Binding-site contacts:
Ligand atom O1C contacts residue HIS37 of chain 1.L at 3.3 Å (h-bond).
Ligand atom O2' contacts residue TYR285 of chain 1.L at 2.4 Å (h-bond).
Ligand atom C6 contacts residue TYR248 of chain 1.L at 3.6 Å (hydrophobic).
Ligand atom O4' contacts residue VAL243 of chain 1.L at 3.7 Å.
Ligand atom C2' contacts residue TYR285 of chain 1.L at 3.4 Å (hydrophobic).
Ligand atom C3' contacts residue ARG41 of chain 1.L at 3.5 Å.
Ligand atom N2 contacts residue PHE241 of chain 1.L at 3.2 Å.
Ligand atom C6 contacts residue TYR154 of chain 1.L at 3.6 Å (hydrophobic).
Ligand atom C2 contacts residue GLU250 of chain 1.L at 2.8 Å.
Ligand atom PA contacts residue TYR248 of chain 1.L at 3.2 Å.
Ligand atom O3' contacts residue ALA40 of chain 1.L at 3.4 Å.
Ligand atom O2' contacts residue ASP152 of chain 1.L at 3.5 Å (salt-bridge).
Ligand atom C5' contacts residue HIS37 of chain 1.L at 3.3 Å.
Ligand atom O2A contacts residue ARG92 of chain 1.L at 3.1 Å (salt-bridge).
Ligand atom N1 contacts residue TYR248 of chain 1.L at 3.6 Å.
Ligand atom C5' contacts residue ARG41 of chain 1.L at 3.5 Å.
Ligand atom O1A contacts residue TYR248 of chain 1.L at 3.1 Å (h-bond).
Ligand atom O3C contacts residue MG1 of chain 1.Q at 2.6 Å.
Ligand atom O2A contacts residue TYR248 of chain 1.L at 2.5 Å (h-bond).
Ligand atom O5' contacts residue ARG41 of chain 1.L at 3.7 Å.
Ligand atom O1A contacts residue MG1 of chain 1.Q at 3.6 Å.
Ligand atom N1 contacts residue TYR154 of chain 1.L at 3.3 Å.
Ligand atom O1C contacts residue ARG41 of chain 1.L at 2.9 Å (salt-bridge).
Ligand atom C4' contacts residue HIS37 of chain 1.L at 3.7 Å.
Ligand atom O1A contacts residue ARG275 of chain 1.A at 2.9 Å (salt-bridge).
Ligand atom O1B contacts residue ARG92 of chain 1.L at 3.5 Å (salt-bridge).
Ligand atom O3C contacts residue HIS37 of chain 1.L at 3.2 Å (h-bond).
Ligand atom O2B contacts residue ARG275 of chain 1.A at 3.6 Å (salt-bridge).
Ligand atom O1B contacts residue ARG70 of chain 1.L at 3.5 Å (salt-bridge).
Ligand atom N1 contacts residue GLU250 of chain 1.L at 2.5 Å (salt-bridge).
Ligand atom O3' contacts residue ARG41 of chain 1.L at 3.4 Å (salt-bridge).
Ligand atom O3A contacts residue ARG41 of chain 1.L at 3.0 Å (salt-bridge).
Ligand atom N2 contacts residue GLU250 of chain 1.L at 2.4 Å (salt-bridge).
Ligand atom CM7 contacts residue SAH1 of chain 1.RB at 3.4 Å.
Ligand atom C2 contacts residue TYR154 of chain 1.L at 3.4 Å (hydrophobic).
Ligand atom C2' contacts residue ASP152 of chain 1.L at 3.4 Å.
Ligand atom O2' contacts residue ALA40 of chain 1.L at 3.4 Å.
Ligand atom C4 contacts residue TYR248 of chain 1.L at 3.7 Å (hydrophobic).
Ligand atom O2B contacts residue MG1 of chain 1.Q at 2.5 Å.
Ligand atom C5 contacts residue TYR248 of chain 1.L at 3.6 Å (hydrophobic).

A small-molecule ligand and the protein it binds are described below.
Small molecule (SMILES): C[n+]1cn([C@@H]2O[C@H](CO[P](=O)(O)O[P](=O)(O)OP(=O)(O)O)[C@@H](O)[C@H]2O)c2nc(N)[nH]c(=O)c21

Sequence of chain 1.A:
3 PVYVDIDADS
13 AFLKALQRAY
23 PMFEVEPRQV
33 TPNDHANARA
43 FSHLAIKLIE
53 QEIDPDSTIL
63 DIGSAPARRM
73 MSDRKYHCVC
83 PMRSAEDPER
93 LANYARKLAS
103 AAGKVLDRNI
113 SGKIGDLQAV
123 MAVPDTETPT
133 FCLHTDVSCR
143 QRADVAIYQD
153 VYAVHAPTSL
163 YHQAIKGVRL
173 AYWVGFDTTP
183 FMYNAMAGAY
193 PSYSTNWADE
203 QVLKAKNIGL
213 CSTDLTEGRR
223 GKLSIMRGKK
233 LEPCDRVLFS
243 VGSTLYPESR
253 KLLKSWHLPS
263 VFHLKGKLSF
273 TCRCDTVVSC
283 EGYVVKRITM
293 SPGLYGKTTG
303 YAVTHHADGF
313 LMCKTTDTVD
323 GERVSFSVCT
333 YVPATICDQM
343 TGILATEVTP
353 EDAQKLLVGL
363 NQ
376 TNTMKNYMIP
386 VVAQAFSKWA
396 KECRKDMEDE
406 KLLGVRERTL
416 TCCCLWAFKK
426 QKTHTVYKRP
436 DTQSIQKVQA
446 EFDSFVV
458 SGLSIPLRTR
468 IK

Sequence of chain 1.L:
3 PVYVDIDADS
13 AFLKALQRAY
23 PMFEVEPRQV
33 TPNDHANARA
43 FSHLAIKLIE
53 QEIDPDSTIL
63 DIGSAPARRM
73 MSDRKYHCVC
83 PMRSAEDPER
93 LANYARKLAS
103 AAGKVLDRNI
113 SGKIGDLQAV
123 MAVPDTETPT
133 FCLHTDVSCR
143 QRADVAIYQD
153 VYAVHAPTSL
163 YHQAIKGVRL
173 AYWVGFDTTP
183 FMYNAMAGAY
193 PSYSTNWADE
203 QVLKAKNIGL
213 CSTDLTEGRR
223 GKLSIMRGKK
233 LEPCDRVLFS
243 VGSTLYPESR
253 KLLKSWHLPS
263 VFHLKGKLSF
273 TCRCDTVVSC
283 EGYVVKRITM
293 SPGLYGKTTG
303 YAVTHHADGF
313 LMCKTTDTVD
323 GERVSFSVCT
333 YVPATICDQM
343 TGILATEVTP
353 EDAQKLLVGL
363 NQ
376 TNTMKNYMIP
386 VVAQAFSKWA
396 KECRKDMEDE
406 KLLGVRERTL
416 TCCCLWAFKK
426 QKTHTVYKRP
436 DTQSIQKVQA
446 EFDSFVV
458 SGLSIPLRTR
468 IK